A protein and the small-molecule ligand that binds it are described below.
Small molecule (SMILES): CC(=O)N[C@H]1[C@H](O[C@H]2[C@H](O)[C@@H](NC(C)=O)CO[C@@H]2CO)O[C@H](CO)[C@@H](O)[C@@H]1O

Sequence of chain 2.A:
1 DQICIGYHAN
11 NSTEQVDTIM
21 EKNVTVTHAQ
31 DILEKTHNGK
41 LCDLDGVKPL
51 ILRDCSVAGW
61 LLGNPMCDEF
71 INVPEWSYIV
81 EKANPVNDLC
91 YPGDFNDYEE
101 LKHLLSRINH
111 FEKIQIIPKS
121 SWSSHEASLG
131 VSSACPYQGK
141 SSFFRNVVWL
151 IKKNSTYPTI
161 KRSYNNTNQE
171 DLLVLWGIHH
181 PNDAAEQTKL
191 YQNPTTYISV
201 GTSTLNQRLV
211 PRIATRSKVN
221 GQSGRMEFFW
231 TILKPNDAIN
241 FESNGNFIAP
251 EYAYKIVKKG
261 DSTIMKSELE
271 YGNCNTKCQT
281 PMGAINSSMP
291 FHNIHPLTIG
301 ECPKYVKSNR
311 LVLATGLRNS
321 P

Binding-site contacts:
Ligand atom O5 contacts residue ASN236 of chain 1.A at 4.3 Å.
Ligand atom C2 contacts residue ASN236 of chain 1.A at 4.1 Å.
Ligand atom C6 contacts residue ASN236 of chain 1.A at 4.4 Å.
Ligand atom C7 contacts residue ASN236 of chain 1.A at 4.0 Å.
Ligand atom O7 contacts residue ASN165 of chain 1.A at 4.3 Å.
Ligand atom C8 contacts residue ALA238 of chain 1.A at 4.0 Å (hydrophobic).
Ligand atom C4 contacts residue ASN165 of chain 1.A at 4.2 Å.
Ligand atom O7 contacts residue ASN236 of chain 1.A at 3.0 Å (h-bond).
Ligand atom O3 contacts residue ASN236 of chain 1.A at 4.5 Å.
Ligand atom C7 contacts residue ALA238 of chain 1.A at 4.5 Å (hydrophobic).
Ligand atom C7 contacts residue ASN165 of chain 1.A at 4.0 Å.
Ligand atom C5 contacts residue ASN236 of chain 1.A at 3.6 Å.
Ligand atom C1 contacts residue ASN236 of chain 1.A at 4.3 Å.
Ligand atom C5 contacts residue ASN165 of chain 1.A at 3.6 Å.
Ligand atom C1 contacts residue ASN165 of chain 1.A at 1.4 Å.
Ligand atom C3 contacts residue ASN165 of chain 1.A at 3.9 Å.
Ligand atom O6 contacts residue THR167 of chain 1.A at 4.5 Å.
Ligand atom C8 contacts residue ASN236 of chain 1.A at 4.0 Å.
Ligand atom O4 contacts residue ASN236 of chain 1.A at 4.3 Å.
Ligand atom C8 contacts residue SER217 of chain 2.A at 3.9 Å.
Ligand atom C2 contacts residue ASN165 of chain 1.A at 2.6 Å.
Ligand atom O5 contacts residue ASN165 of chain 1.A at 2.3 Å (h-bond).
Ligand atom C3 contacts residue ASN236 of chain 1.A at 4.0 Å.
Ligand atom C4 contacts residue ASN236 of chain 1.A at 4.3 Å.
Ligand atom C8 contacts residue ASP237 of chain 1.A at 4.3 Å.
Ligand atom N2 contacts residue ASN236 of chain 1.A at 3.3 Å (h-bond).
Ligand atom N2 contacts residue ASN165 of chain 1.A at 3.2 Å (h-bond).

Sequence of chain 1.A:
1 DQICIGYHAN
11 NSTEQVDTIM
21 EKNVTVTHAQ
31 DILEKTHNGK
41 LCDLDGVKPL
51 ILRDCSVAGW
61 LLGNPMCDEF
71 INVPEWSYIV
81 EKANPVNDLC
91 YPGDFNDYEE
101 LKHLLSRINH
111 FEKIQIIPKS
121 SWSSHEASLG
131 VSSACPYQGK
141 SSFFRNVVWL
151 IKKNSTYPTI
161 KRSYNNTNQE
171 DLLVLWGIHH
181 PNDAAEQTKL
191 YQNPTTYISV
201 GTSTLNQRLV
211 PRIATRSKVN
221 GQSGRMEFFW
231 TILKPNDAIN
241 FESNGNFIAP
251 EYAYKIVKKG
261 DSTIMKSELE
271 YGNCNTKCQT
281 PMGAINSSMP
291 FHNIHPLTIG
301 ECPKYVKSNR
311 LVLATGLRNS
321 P